A protein and the small-molecule ligand that binds it are described below.
Small molecule (SMILES): CNC(=O)c1c(NC(=O)c2nc([C@H]3CCOC3)cnc2Nc2cncnc2)cnn1C

Sequence of chain 1.A:
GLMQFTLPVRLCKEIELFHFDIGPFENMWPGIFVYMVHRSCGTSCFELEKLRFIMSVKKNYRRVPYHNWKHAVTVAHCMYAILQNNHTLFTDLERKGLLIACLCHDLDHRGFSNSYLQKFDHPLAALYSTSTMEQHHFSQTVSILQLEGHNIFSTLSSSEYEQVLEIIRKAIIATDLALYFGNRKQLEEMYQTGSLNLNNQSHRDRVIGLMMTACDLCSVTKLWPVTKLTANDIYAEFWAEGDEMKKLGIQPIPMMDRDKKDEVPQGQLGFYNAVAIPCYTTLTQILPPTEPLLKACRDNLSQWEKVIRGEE

Binding-site contacts:
Ligand atom C6 contacts residue MET267 of chain 1.A at 3.8 Å (hydrophobic).
Ligand atom N30 contacts residue THR242 of chain 1.A at 3.6 Å.
Ligand atom O25 contacts residue GLN280 of chain 1.A at 2.8 Å (h-bond).
Ligand atom C4 contacts residue TYR247 of chain 1.A at 3.4 Å (hydrophobic).
Ligand atom C21 contacts residue PHE283 of chain 1.A at 3.5 Å (hydrophobic).
Ligand atom C6 contacts residue PHE283 of chain 1.A at 3.4 Å (hydrophobic).
Ligand atom O8 contacts residue MET267 of chain 1.A at 3.6 Å.
Ligand atom C4 contacts residue GLN280 of chain 1.A at 3.7 Å.
Ligand atom N30 contacts residue SER231 of chain 1.A at 3.1 Å.
Ligand atom N11 contacts residue PHE250 of chain 1.A at 3.9 Å.
Ligand atom N3 contacts residue GLY279 of chain 1.A at 3.8 Å.
Ligand atom N2 contacts residue MET267 of chain 1.A at 3.6 Å.
Ligand atom N28 contacts residue THR239 of chain 1.A at 3.5 Å (h-bond).
Ligand atom C15 contacts residue LEU189 of chain 1.A at 3.6 Å (hydrophobic).
Ligand atom C1 contacts residue PHE283 of chain 1.A at 3.4 Å (hydrophobic).
Ligand atom N28 contacts residue ALA243 of chain 1.A at 3.6 Å.
Ligand atom C29 contacts residue THR242 of chain 1.A at 3.9 Å.
Ligand atom C29 contacts residue ALA243 of chain 1.A at 3.7 Å (hydrophobic).
Ligand atom N20 contacts residue PHE250 of chain 1.A at 3.8 Å.
Ligand atom O12 contacts residue PHE250 of chain 1.A at 3.8 Å.
Ligand atom C22 contacts residue PHE283 of chain 1.A at 3.8 Å (hydrophobic).
Ligand atom C26 contacts residue VAL232 of chain 1.A at 3.8 Å (hydrophobic).
Ligand atom C29 contacts residue SER231 of chain 1.A at 3.8 Å.
Ligand atom N11 contacts residue PHE283 of chain 1.A at 3.3 Å.
Ligand atom O8 contacts residue PHE283 of chain 1.A at 3.7 Å.
Ligand atom N3 contacts residue TYR247 of chain 1.A at 3.9 Å.
Ligand atom N9 contacts residue PHE283 of chain 1.A at 3.8 Å.
Ligand atom N3 contacts residue MET267 of chain 1.A at 3.7 Å.
Ligand atom N23 contacts residue PHE283 of chain 1.A at 3.9 Å.
Ligand atom C27 contacts residue GLN280 of chain 1.A at 3.4 Å.
Ligand atom C18 contacts residue LEU229 of chain 1.A at 3.6 Å (hydrophobic).
Ligand atom C24 contacts residue PHE250 of chain 1.A at 3.8 Å (hydrophobic).
Ligand atom C29 contacts residue THR239 of chain 1.A at 3.5 Å.
Ligand atom C26 contacts residue ILE246 of chain 1.A at 3.9 Å (hydrophobic).
Ligand atom N20 contacts residue PHE283 of chain 1.A at 3.7 Å.
Ligand atom C27 contacts residue VAL232 of chain 1.A at 3.7 Å (hydrophobic).
Ligand atom C7 contacts residue MET267 of chain 1.A at 3.8 Å (hydrophobic).
Ligand atom C1 contacts residue MET267 of chain 1.A at 3.6 Å (hydrophobic).
Ligand atom C5 contacts residue PHE283 of chain 1.A at 3.4 Å (hydrophobic).
Ligand atom C24 contacts residue PHE283 of chain 1.A at 3.8 Å (hydrophobic).